The protein below binds the small molecule below.
Small molecule (SMILES): COc1cccc(-c2cccc([C@]3(C)CC(=O)N(C)C(N)=N3)c2)c1

Sequence of chain 1.B:
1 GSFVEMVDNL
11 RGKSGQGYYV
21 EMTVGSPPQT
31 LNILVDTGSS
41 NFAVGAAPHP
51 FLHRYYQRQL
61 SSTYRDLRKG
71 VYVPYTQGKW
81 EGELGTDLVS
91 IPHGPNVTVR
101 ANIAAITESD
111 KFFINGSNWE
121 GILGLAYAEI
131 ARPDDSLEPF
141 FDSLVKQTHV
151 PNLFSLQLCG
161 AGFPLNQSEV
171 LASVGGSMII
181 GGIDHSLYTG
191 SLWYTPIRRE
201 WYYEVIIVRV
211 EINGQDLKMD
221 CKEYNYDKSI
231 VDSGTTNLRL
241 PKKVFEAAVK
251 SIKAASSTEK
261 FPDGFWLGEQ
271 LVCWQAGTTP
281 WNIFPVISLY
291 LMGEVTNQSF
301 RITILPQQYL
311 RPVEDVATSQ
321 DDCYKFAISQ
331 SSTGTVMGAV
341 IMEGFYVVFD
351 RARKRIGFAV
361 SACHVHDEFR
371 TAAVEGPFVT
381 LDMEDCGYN

Binding-site contacts:
Ligand atom N25 contacts residue ASP36 of chain 1.B at 2.6 Å (salt-bridge).
Ligand atom C22 contacts residue THR235 of chain 1.B at 3.2 Å.
Ligand atom C23 contacts residue ASP36 of chain 1.B at 3.5 Å.
Ligand atom C10 contacts residue TRP119 of chain 1.B at 3.8 Å (hydrophobic).
Ligand atom N24 contacts residue ASP232 of chain 1.B at 2.9 Å (salt-bridge).
Ligand atom C5 contacts residue ILE114 of chain 1.B at 3.7 Å (hydrophobic).
Ligand atom C3 contacts residue GLY234 of chain 1.B at 3.5 Å.
Ligand atom C22 contacts residue ASP232 of chain 1.B at 3.5 Å.
Ligand atom C23 contacts residue GLY234 of chain 1.B at 3.4 Å.
Ligand atom N24 contacts residue ASP36 of chain 1.B at 2.8 Å (salt-bridge).
Ligand atom C15 contacts residue ASP36 of chain 1.B at 3.3 Å.
Ligand atom C12 contacts residue PHE112 of chain 1.B at 3.6 Å (hydrophobic).
Ligand atom C26 contacts residue LEU34 of chain 1.B at 3.9 Å (hydrophobic).
Ligand atom O2 contacts residue GLY17 of chain 1.B at 3.4 Å.
Ligand atom C1 contacts residue SER14 of chain 1.B at 3.2 Å.
Ligand atom C3 contacts residue GLY17 of chain 1.B at 3.7 Å.
Ligand atom C1 contacts residue SER233 of chain 1.B at 3.4 Å.
Ligand atom C14 contacts residue ASP36 of chain 1.B at 3.6 Å.
Ligand atom N24 contacts residue GLY234 of chain 1.B at 3.3 Å (h-bond).
Ligand atom C8 contacts residue GLY234 of chain 1.B at 3.1 Å.
Ligand atom C8 contacts residue LEU34 of chain 1.B at 3.9 Å (hydrophobic).
Ligand atom C5 contacts residue GLN16 of chain 1.B at 3.8 Å.
Ligand atom C26 contacts residue GLY234 of chain 1.B at 3.5 Å.
Ligand atom O2 contacts residue SER233 of chain 1.B at 3.4 Å (h-bond).
Ligand atom N21 contacts residue GLY234 of chain 1.B at 3.7 Å.
Ligand atom C4 contacts residue THR236 of chain 1.B at 3.5 Å.
Ligand atom C5 contacts residue GLY15 of chain 1.B at 3.5 Å.
Ligand atom C4 contacts residue SER14 of chain 1.B at 3.8 Å.
Ligand atom C6 contacts residue ILE114 of chain 1.B at 3.5 Å (hydrophobic).
Ligand atom O2 contacts residue GLY234 of chain 1.B at 3.4 Å.
Ligand atom C18 contacts residue TYR75 of chain 1.B at 3.6 Å (hydrophobic).
Ligand atom C4 contacts residue GLY15 of chain 1.B at 3.8 Å.
Ligand atom C1 contacts residue GLY17 of chain 1.B at 3.5 Å.
Ligand atom C7 contacts residue GLY234 of chain 1.B at 3.7 Å.
Ligand atom C15 contacts residue TYR75 of chain 1.B at 3.6 Å (hydrophobic).
Ligand atom C4 contacts residue GLN16 of chain 1.B at 3.5 Å.
Ligand atom C15 contacts residue ILE122 of chain 1.B at 3.5 Å (hydrophobic).
Ligand atom C11 contacts residue PHE112 of chain 1.B at 3.6 Å (hydrophobic).
Ligand atom C22 contacts residue GLY234 of chain 1.B at 3.6 Å.
Ligand atom C4 contacts residue GLY17 of chain 1.B at 3.5 Å.